Binding-site contacts:
Ligand atom O2 contacts residue LEU115 of chain 1.A at 3.1 Å (h-bond).
Ligand atom O4 contacts residue ASP116 of chain 1.A at 3.9 Å.
Ligand atom O3 contacts residue LEU115 of chain 1.A at 4.3 Å.
Ligand atom O4 contacts residue GLU117 of chain 1.A at 3.0 Å (salt-bridge).
Ligand atom C2 contacts residue LEU115 of chain 1.A at 3.9 Å (hydrophobic).
Ligand atom C3 contacts residue GLU117 of chain 1.A at 4.4 Å.
Ligand atom C4 contacts residue GLU117 of chain 1.A at 4.1 Å.
Ligand atom O3 contacts residue TYR70 of chain 1.A at 4.0 Å.
Ligand atom O4 contacts residue LEU115 of chain 1.A at 4.5 Å.
Ligand atom O3 contacts residue GLU117 of chain 1.A at 4.0 Å.
Ligand atom C3 contacts residue LEU115 of chain 1.A at 3.6 Å (hydrophobic).

The small molecule below binds the protein below.
Small molecule (SMILES): OC[C@H]1O[C@@H](O)[C@H](O)[C@@H](O)[C@@H]1O

Sequence of chain 1.A:
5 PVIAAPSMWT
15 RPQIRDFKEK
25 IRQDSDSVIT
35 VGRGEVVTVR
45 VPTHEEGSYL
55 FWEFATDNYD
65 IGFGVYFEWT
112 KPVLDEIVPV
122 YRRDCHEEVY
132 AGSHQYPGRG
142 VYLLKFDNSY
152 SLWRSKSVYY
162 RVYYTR